The small molecule below binds the protein below.
Small molecule (SMILES): NCC(=O)O

Sequence of chain 44.A:
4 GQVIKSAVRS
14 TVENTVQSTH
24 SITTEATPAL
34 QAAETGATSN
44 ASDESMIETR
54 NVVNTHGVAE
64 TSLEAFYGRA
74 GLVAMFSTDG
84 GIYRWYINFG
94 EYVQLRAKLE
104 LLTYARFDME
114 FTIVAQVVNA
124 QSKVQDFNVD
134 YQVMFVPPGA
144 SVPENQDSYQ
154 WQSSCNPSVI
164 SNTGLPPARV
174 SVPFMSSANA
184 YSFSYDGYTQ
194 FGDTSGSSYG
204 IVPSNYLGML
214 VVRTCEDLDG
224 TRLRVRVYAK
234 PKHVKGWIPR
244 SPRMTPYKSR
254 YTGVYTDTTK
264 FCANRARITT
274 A

Binding-site contacts:
Ligand atom C contacts residue MET247 of chain 44.A at 3.9 Å (hydrophobic).
Ligand atom N contacts residue CYS1 of chain 44.E at 1.3 Å.
Ligand atom C contacts residue GLN95 of chain 44.C at 3.1 Å.
Ligand atom CA contacts residue CYS265 of chain 44.A at 4.4 Å (hydrophobic).
Ligand atom C contacts residue CYS1 of chain 44.E at 2.8 Å (hydrophobic).
Ligand atom OXT contacts residue PHE264 of chain 44.A at 4.2 Å.
Ligand atom C contacts residue ASP235 of chain 44.C at 4.0 Å.
Ligand atom O contacts residue MET247 of chain 44.A at 3.4 Å (h-bond).
Ligand atom O contacts residue ASP235 of chain 44.C at 4.5 Å.
Ligand atom OXT contacts residue ASP235 of chain 44.C at 2.9 Å (salt-bridge).
Ligand atom O contacts residue GLN95 of chain 44.C at 3.3 Å (h-bond).
Ligand atom OXT contacts residue GLN95 of chain 44.C at 2.7 Å (h-bond).
Ligand atom OXT contacts residue CYS1 of chain 44.E at 2.7 Å (h-bond).
Ligand atom CA contacts residue GLN95 of chain 44.C at 4.2 Å.
Ligand atom C contacts residue PHE264 of chain 44.A at 3.8 Å (hydrophobic).
Ligand atom CA contacts residue PHE264 of chain 44.A at 3.1 Å (hydrophobic).
Ligand atom N contacts residue MET247 of chain 44.A at 3.8 Å.
Ligand atom O contacts residue SER96 of chain 44.C at 3.6 Å.
Ligand atom O contacts residue CYS1 of chain 44.E at 3.7 Å.
Ligand atom CA contacts residue CYS1 of chain 44.E at 2.4 Å (hydrophobic).
Ligand atom N contacts residue PHE264 of chain 44.A at 3.5 Å (h-bond).
Ligand atom CA contacts residue MET247 of chain 44.A at 4.1 Å (hydrophobic).
Ligand atom O contacts residue PHE264 of chain 44.A at 3.9 Å.

Sequence of chain 44.C:
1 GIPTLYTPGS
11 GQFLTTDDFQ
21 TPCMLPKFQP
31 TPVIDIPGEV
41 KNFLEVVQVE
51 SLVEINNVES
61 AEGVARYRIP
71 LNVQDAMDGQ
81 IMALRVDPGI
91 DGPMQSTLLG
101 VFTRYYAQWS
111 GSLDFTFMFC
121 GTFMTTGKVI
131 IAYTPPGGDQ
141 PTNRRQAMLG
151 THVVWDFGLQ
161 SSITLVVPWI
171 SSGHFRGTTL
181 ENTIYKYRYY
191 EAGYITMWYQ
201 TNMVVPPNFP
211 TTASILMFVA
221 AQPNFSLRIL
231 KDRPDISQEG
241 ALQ